Binding-site contacts:
Ligand atom C3 contacts residue ILE169 of chain 1.A at 3.9 Å (hydrophobic).
Ligand atom C3 contacts residue LYS63 of chain 1.A at 3.8 Å.
Ligand atom C4 contacts residue ASP170 of chain 1.A at 3.8 Å.
Ligand atom O6 contacts residue VAL48 of chain 1.A at 3.7 Å.
Ligand atom C6 contacts residue ILE169 of chain 1.A at 3.2 Å (hydrophobic).
Ligand atom O1 contacts residue PHE108 of chain 1.A at 3.9 Å.
Ligand atom C1 contacts residue ILE169 of chain 1.A at 3.9 Å (hydrophobic).
Ligand atom C19 contacts residue ILE169 of chain 1.A at 4.0 Å (hydrophobic).
Ligand atom O17 contacts residue ILE61 of chain 1.A at 3.8 Å.
Ligand atom C19 contacts residue ILE61 of chain 1.A at 4.0 Å (hydrophobic).
Ligand atom C16 contacts residue MET158 of chain 1.A at 4.0 Å (hydrophobic).
Ligand atom C10 contacts residue VAL40 of chain 1.A at 2.9 Å (hydrophobic).
Ligand atom C17 contacts residue MET158 of chain 1.A at 4.0 Å (hydrophobic).
Ligand atom O3 contacts residue ASP170 of chain 1.A at 3.1 Å (salt-bridge).
Ligand atom C20 contacts residue ILE169 of chain 1.A at 3.6 Å (hydrophobic).
Ligand atom O1 contacts residue VAL90 of chain 1.A at 3.4 Å.
Ligand atom C3 contacts residue ASP170 of chain 1.A at 3.5 Å.
Ligand atom O6 contacts residue ILE169 of chain 1.A at 3.5 Å.
Ligand atom C16 contacts residue VAL40 of chain 1.A at 3.7 Å (hydrophobic).
Ligand atom C2 contacts residue PHE108 of chain 1.A at 3.6 Å (hydrophobic).
Ligand atom C7 contacts residue VAL48 of chain 1.A at 3.8 Å (hydrophobic).
Ligand atom O17 contacts residue VAL111 of chain 1.A at 3.7 Å.
Ligand atom C10 contacts residue GLY41 of chain 1.A at 3.6 Å.
Ligand atom O19 contacts residue ILE61 of chain 1.A at 3.6 Å.
Ligand atom O3 contacts residue LYS63 of chain 1.A at 2.8 Å (salt-bridge).
Ligand atom O1 contacts residue ILE61 of chain 1.A at 3.8 Å.
Ligand atom C8 contacts residue MET158 of chain 1.A at 3.6 Å (hydrophobic).
Ligand atom C7 contacts residue ILE169 of chain 1.A at 3.6 Å (hydrophobic).
Ligand atom C18 contacts residue VAL48 of chain 1.A at 3.9 Å (hydrophobic).
Ligand atom C2 contacts residue ILE169 of chain 1.A at 3.9 Å (hydrophobic).
Ligand atom O3 contacts residue GLU76 of chain 1.A at 4.0 Å.
Ligand atom C17 contacts residue VAL40 of chain 1.A at 4.0 Å (hydrophobic).
Ligand atom C4 contacts residue ILE169 of chain 1.A at 3.6 Å (hydrophobic).
Ligand atom C9 contacts residue VAL40 of chain 1.A at 3.9 Å (hydrophobic).
Ligand atom C6 contacts residue VAL48 of chain 1.A at 3.8 Å (hydrophobic).
Ligand atom C9 contacts residue MET158 of chain 1.A at 3.7 Å (hydrophobic).
Ligand atom C7 contacts residue MET158 of chain 1.A at 3.8 Å (hydrophobic).
Ligand atom O3 contacts residue PHE108 of chain 1.A at 3.8 Å.
Ligand atom C5 contacts residue ILE169 of chain 1.A at 3.2 Å (hydrophobic).
Ligand atom C18 contacts residue ILE169 of chain 1.A at 4.0 Å (hydrophobic).

Sequence of chain 1.A:
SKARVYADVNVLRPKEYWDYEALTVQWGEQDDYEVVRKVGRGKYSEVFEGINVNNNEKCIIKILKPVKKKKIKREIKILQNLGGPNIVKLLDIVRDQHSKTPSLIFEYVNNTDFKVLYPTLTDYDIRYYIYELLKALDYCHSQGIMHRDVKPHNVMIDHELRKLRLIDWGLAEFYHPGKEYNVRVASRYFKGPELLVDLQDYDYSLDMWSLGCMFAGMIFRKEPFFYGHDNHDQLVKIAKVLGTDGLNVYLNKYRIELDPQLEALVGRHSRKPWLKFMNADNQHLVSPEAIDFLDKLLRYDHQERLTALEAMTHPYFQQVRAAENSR

The protein below binds the small molecule below.
Small molecule (SMILES): Cc1cc(O)c2c(c1)C(=O)c1cc(O)cc(O)c1C2=O